A small-molecule ligand and the protein it binds are described below.
Small molecule (SMILES): C[C@@H]1C(=O)N(C)c2cnc(Nc3cc(F)c(O)c(F)c3)nc2N1C

Binding-site contacts:
Ligand atom C10 contacts residue ASP137 of chain 1.D at 3.6 Å.
Ligand atom C14 contacts residue VAL196 of chain 1.D at 3.9 Å (hydrophobic).
Ligand atom C12 contacts residue LYS71 of chain 1.D at 3.7 Å.
Ligand atom C13 contacts residue VAL196 of chain 1.D at 3.5 Å (hydrophobic).
Ligand atom F1 contacts residue TYR87 of chain 1.D at 3.9 Å.
Ligand atom F1 contacts residue MET131 of chain 1.D at 3.5 Å.
Ligand atom N2 contacts residue PHE134 of chain 1.D at 2.9 Å (h-bond).
Ligand atom C2 contacts residue VAL69 of chain 1.D at 4.0 Å (hydrophobic).
Ligand atom N1 contacts residue LEU184 of chain 1.D at 4.0 Å.
Ligand atom N1 contacts residue PHE134 of chain 1.D at 3.7 Å.
Ligand atom N3 contacts residue LEU184 of chain 1.D at 3.5 Å.
Ligand atom C1 contacts residue LEU184 of chain 1.D at 4.0 Å (hydrophobic).
Ligand atom C2 contacts residue LEU184 of chain 1.D at 3.7 Å (hydrophobic).
Ligand atom N1 contacts residue VAL69 of chain 1.D at 3.5 Å.
Ligand atom C13 contacts residue LYS71 of chain 1.D at 3.5 Å.
Ligand atom C15 contacts residue MET131 of chain 1.D at 3.9 Å (hydrophobic).
Ligand atom C1 contacts residue ASP132 of chain 1.D at 3.8 Å.
Ligand atom C1 contacts residue VAL69 of chain 1.D at 3.8 Å (hydrophobic).
Ligand atom C15 contacts residue PHE134 of chain 1.D at 3.7 Å (hydrophobic).
Ligand atom O2 contacts residue ASP197 of chain 1.D at 3.1 Å (salt-bridge).
Ligand atom N1 contacts residue ASP132 of chain 1.D at 3.3 Å (salt-bridge).
Ligand atom C5 contacts residue LEU184 of chain 1.D at 3.9 Å (hydrophobic).
Ligand atom O2 contacts residue GLU83 of chain 1.D at 3.6 Å.
Ligand atom N4 contacts residue GLY135 of chain 1.D at 3.8 Å.
Ligand atom C3 contacts residue PHE134 of chain 1.D at 3.1 Å (hydrophobic).
Ligand atom F2 contacts residue LYS71 of chain 1.D at 3.2 Å.
Ligand atom C8 contacts residue PHE134 of chain 1.D at 3.6 Å (hydrophobic).
Ligand atom N2 contacts residue VAL69 of chain 1.D at 3.7 Å.
Ligand atom O2 contacts residue LYS71 of chain 1.D at 2.8 Å (salt-bridge).
Ligand atom C15 contacts residue ASP132 of chain 1.D at 3.4 Å.
Ligand atom N2 contacts residue ARG133 of chain 1.D at 3.7 Å.
Ligand atom C11 contacts residue LEU184 of chain 1.D at 4.0 Å (hydrophobic).
Ligand atom C4 contacts residue ILE43 of chain 1.D at 3.8 Å (hydrophobic).
Ligand atom F1 contacts residue PRO111 of chain 1.D at 3.7 Å.
Ligand atom F2 contacts residue VAL196 of chain 1.D at 3.9 Å.
Ligand atom O2 contacts residue VAL196 of chain 1.D at 3.5 Å.
Ligand atom C12 contacts residue VAL196 of chain 1.D at 3.8 Å (hydrophobic).
Ligand atom C14 contacts residue MET131 of chain 1.D at 3.9 Å (hydrophobic).
Ligand atom C8 contacts residue GLY135 of chain 1.D at 3.9 Å.
Ligand atom C2 contacts residue PHE134 of chain 1.D at 3.9 Å (hydrophobic).

Sequence of chain 1.D:
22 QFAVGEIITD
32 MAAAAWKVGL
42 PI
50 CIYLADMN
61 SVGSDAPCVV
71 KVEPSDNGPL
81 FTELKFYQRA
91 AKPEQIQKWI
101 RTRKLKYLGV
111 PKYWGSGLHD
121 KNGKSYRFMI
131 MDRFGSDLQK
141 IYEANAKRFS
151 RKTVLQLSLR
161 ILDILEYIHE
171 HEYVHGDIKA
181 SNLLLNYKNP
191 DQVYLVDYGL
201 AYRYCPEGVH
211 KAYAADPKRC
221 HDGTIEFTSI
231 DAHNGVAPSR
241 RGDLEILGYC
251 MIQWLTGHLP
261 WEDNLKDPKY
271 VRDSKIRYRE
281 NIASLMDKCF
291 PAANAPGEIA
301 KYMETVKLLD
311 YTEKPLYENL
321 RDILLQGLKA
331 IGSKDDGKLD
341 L